A protein and the small-molecule ligand that binds it are described below.
Small molecule (SMILES): COc1ccc(N(C)C(=O)[C@H](Cc2ccccc2)NC(=O)CN2CCN(S(=O)(=O)c3ccc(N)cc3)CC2=O)cc1

Sequence of chain 1.A:
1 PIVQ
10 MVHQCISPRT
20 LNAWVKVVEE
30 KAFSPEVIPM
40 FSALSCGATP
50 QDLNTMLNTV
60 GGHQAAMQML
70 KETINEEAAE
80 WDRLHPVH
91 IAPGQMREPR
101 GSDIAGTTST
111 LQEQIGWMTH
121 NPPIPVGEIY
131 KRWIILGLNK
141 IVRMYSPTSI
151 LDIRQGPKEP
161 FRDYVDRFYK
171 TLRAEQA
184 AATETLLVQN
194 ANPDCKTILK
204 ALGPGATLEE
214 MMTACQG

Binding-site contacts:
Ligand atom C12 contacts residue ASN57 of chain 1.B at 3.3 Å.
Ligand atom O06 contacts residue ARG173 of chain 1.A at 3.0 Å (salt-bridge).
Ligand atom O01 contacts residue LEU172 of chain 1.A at 3.1 Å (h-bond).
Ligand atom C23 contacts residue THR107 of chain 1.B at 3.5 Å.
Ligand atom O01 contacts residue GLN176 of chain 1.A at 3.1 Å.
Ligand atom N04 contacts residue ASN57 of chain 1.B at 2.7 Å (h-bond).
Ligand atom C16 contacts residue ASN57 of chain 1.B at 3.4 Å.
Ligand atom C24 contacts residue THR107 of chain 1.B at 3.4 Å.
Ligand atom C14 contacts residue ASN53 of chain 1.B at 3.5 Å.
Ligand atom C24 contacts residue TYR130 of chain 1.B at 3.2 Å (hydrophobic).
Ligand atom N01 contacts residue ALA185 of chain 1.A at 3.3 Å (h-bond).
Ligand atom C14 contacts residue ASN57 of chain 1.B at 2.9 Å.
Ligand atom C29 contacts residue ILE73 of chain 1.B at 3.4 Å (hydrophobic).
Ligand atom C02 contacts residue ALA184 of chain 1.A at 3.2 Å (hydrophobic).
Ligand atom C05 contacts residue GLN176 of chain 1.A at 3.4 Å.
Ligand atom C25 contacts residue TYR130 of chain 1.B at 3.2 Å (hydrophobic).
Ligand atom C11 contacts residue ASN57 of chain 1.B at 3.6 Å.
Ligand atom C19 contacts residue MET66 of chain 1.B at 3.6 Å (hydrophobic).
Ligand atom O06 contacts residue LEU172 of chain 1.A at 3.3 Å.
Ligand atom O03 contacts residue LYS70 of chain 1.B at 3.2 Å (salt-bridge).
Ligand atom O01 contacts residue ARG173 of chain 1.A at 3.3 Å.
Ligand atom C23 contacts residue ASN53 of chain 1.B at 3.3 Å.
Ligand atom C24 contacts residue ASN53 of chain 1.B at 3.3 Å.
Ligand atom C03 contacts residue ALA184 of chain 1.A at 3.6 Å (hydrophobic).
Ligand atom S01 contacts residue ARG173 of chain 1.A at 3.5 Å.
Ligand atom C24 contacts residue ALA105 of chain 1.B at 3.5 Å (hydrophobic).
Ligand atom C08 contacts residue LYS70 of chain 1.B at 3.5 Å.
Ligand atom C22 contacts residue THR107 of chain 1.B at 3.4 Å.
Ligand atom C29 contacts residue ASN74 of chain 1.B at 2.9 Å.
Ligand atom C01 contacts residue LEU172 of chain 1.A at 3.4 Å (hydrophobic).
Ligand atom C02 contacts residue GLN67 of chain 1.B at 3.5 Å.
Ligand atom C18 contacts residue LYS70 of chain 1.B at 3.4 Å.
Ligand atom C13 contacts residue ASN57 of chain 1.B at 3.3 Å.
Ligand atom O02 contacts residue GLN63 of chain 1.B at 3.1 Å (h-bond).
Ligand atom C21 contacts residue LEU56 of chain 1.B at 3.5 Å (hydrophobic).
Ligand atom O06 contacts residue TYR169 of chain 1.A at 3.3 Å (h-bond).
Ligand atom C21 contacts residue ASN57 of chain 1.B at 3.0 Å.
Ligand atom O02 contacts residue LYS70 of chain 1.B at 3.1 Å (salt-bridge).
Ligand atom O04 contacts residue ASN57 of chain 1.B at 3.0 Å (h-bond).
Ligand atom N01 contacts residue ALA184 of chain 1.A at 3.4 Å.

Sequence of chain 1.B:
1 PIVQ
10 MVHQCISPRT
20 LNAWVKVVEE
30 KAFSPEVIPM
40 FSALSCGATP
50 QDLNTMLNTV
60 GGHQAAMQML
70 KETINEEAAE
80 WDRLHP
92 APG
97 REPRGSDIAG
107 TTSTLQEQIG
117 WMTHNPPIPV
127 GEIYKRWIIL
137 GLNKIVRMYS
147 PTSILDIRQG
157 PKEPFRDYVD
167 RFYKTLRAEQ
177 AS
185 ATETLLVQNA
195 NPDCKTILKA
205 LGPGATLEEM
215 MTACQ